Sequence of chain 1.A:
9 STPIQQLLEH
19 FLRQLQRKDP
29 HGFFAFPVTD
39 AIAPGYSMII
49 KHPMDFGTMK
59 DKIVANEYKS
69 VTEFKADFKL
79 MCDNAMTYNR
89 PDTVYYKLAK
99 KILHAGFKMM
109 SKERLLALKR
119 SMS

Binding-site contacts:
Ligand atom OAO contacts residue PHE31 of chain 1.A at 3.4 Å (h-bond).
Ligand atom CAP contacts residue PRO35 of chain 1.A at 4.1 Å (hydrophobic).
Ligand atom CAK contacts residue PHE31 of chain 1.A at 3.5 Å (hydrophobic).
Ligand atom CAC contacts residue PHE31 of chain 1.A at 3.7 Å (hydrophobic).
Ligand atom OAA contacts residue ASN87 of chain 1.A at 3.1 Å (h-bond).
Ligand atom CAC contacts residue PHE32 of chain 1.A at 3.9 Å (hydrophobic).
Ligand atom NAV contacts residue TYR93 of chain 1.A at 3.7 Å.
Ligand atom CAU contacts residue ASN87 of chain 1.A at 3.4 Å.
Ligand atom CAQ contacts residue TYR93 of chain 1.A at 3.6 Å (hydrophobic).
Ligand atom NAR contacts residue ILE40 of chain 1.A at 3.6 Å.
Ligand atom CAS contacts residue ILE40 of chain 1.A at 3.6 Å (hydrophobic).
Ligand atom OAJ contacts residue PHE31 of chain 1.A at 3.5 Å.
Ligand atom CAH contacts residue PHE31 of chain 1.A at 3.7 Å (hydrophobic).
Ligand atom CAG contacts residue ILE40 of chain 1.A at 3.6 Å (hydrophobic).
Ligand atom OAO contacts residue ILE40 of chain 1.A at 3.6 Å.
Ligand atom CAL contacts residue PHE31 of chain 1.A at 3.9 Å (hydrophobic).
Ligand atom CAT contacts residue ASN87 of chain 1.A at 3.7 Å.
Ligand atom CAN contacts residue ILE40 of chain 1.A at 3.6 Å (hydrophobic).
Ligand atom CAC contacts residue VAL36 of chain 1.A at 3.7 Å (hydrophobic).
Ligand atom CAH contacts residue TYR93 of chain 1.A at 3.5 Å (hydrophobic).
Ligand atom CAT contacts residue ALA41 of chain 1.A at 4.1 Å (hydrophobic).
Ligand atom CAE contacts residue TYR93 of chain 1.A at 3.8 Å (hydrophobic).
Ligand atom CAD contacts residue TYR93 of chain 1.A at 3.7 Å (hydrophobic).
Ligand atom CAT contacts residue TYR93 of chain 1.A at 3.7 Å (hydrophobic).
Ligand atom CAU contacts residue TYR93 of chain 1.A at 3.6 Å (hydrophobic).
Ligand atom CAB contacts residue VAL36 of chain 1.A at 3.7 Å (hydrophobic).
Ligand atom CAN contacts residue PHE31 of chain 1.A at 3.9 Å (hydrophobic).
Ligand atom CAF contacts residue TYR93 of chain 1.A at 3.6 Å (hydrophobic).
Ligand atom CAP contacts residue PHE31 of chain 1.A at 3.4 Å (hydrophobic).
Ligand atom CAP contacts residue PHE34 of chain 1.A at 3.5 Å (hydrophobic).
Ligand atom CAQ contacts residue ILE40 of chain 1.A at 3.8 Å (hydrophobic).
Ligand atom OAA contacts residue VAL36 of chain 1.A at 4.0 Å.
Ligand atom CAD contacts residue VAL36 of chain 1.A at 3.9 Å (hydrophobic).
Ligand atom CAF contacts residue ILE40 of chain 1.A at 3.8 Å (hydrophobic).
Ligand atom CAS contacts residue TYR93 of chain 1.A at 3.6 Å (hydrophobic).
Ligand atom CAK contacts residue TYR93 of chain 1.A at 3.2 Å (hydrophobic).
Ligand atom NAR contacts residue TYR93 of chain 1.A at 3.6 Å.
Ligand atom CAI contacts residue PHE31 of chain 1.A at 3.5 Å (hydrophobic).
Ligand atom CAE contacts residue PHE31 of chain 1.A at 3.3 Å (hydrophobic).
Ligand atom OAA contacts residue TYR93 of chain 1.A at 4.1 Å.

A protein and the small-molecule ligand that binds it are described below.
Small molecule (SMILES): COc1ccc(OC)c(-c2cc(C(C)=O)n3cccnc23)c1